Binding-site contacts:
Ligand atom O10 contacts residue LYS372 of chain 1.A at 2.8 Å (salt-bridge).
Ligand atom O11 contacts residue ARG282 of chain 1.A at 3.2 Å (salt-bridge).
Ligand atom O7 contacts residue HIS348 of chain 1.A at 3.5 Å.
Ligand atom N4 contacts residue THR373 of chain 1.A at 3.5 Å (h-bond).
Ligand atom P contacts residue MG1 of chain 1.D at 3.5 Å.
Ligand atom O5 contacts residue PHE376 of chain 1.A at 3.3 Å.
Ligand atom O6 contacts residue ILE323 of chain 1.A at 3.3 Å (h-bond).
Ligand atom O10 contacts residue ARG368 of chain 1.A at 2.7 Å (salt-bridge).
Ligand atom O9 contacts residue GLN322 of chain 1.A at 3.1 Å (h-bond).
Ligand atom C5 contacts residue PHE376 of chain 1.A at 3.4 Å (hydrophobic).
Ligand atom C8 contacts residue ASP494 of chain 1.A at 3.5 Å.
Ligand atom O5 contacts residue GLN322 of chain 1.A at 3.2 Å.
Ligand atom O contacts residue GLU324 of chain 1.A at 3.1 Å (salt-bridge).
Ligand atom O8 contacts residue TYR320 of chain 1.A at 2.9 Å (h-bond).
Ligand atom O7 contacts residue GLN322 of chain 1.A at 3.5 Å (h-bond).
Ligand atom O8 contacts residue MN1 of chain 1.E at 2.1 Å.
Ligand atom C15 contacts residue THR373 of chain 1.A at 3.3 Å.
Ligand atom P2 contacts residue MN1 of chain 1.E at 3.5 Å.
Ligand atom O3 contacts residue MN1 of chain 1.E at 2.2 Å.
Ligand atom O contacts residue ILE323 of chain 1.A at 3.1 Å.
Ligand atom O3 contacts residue ASP494 of chain 1.A at 2.8 Å (salt-bridge).
Ligand atom P1 contacts residue MN1 of chain 1.E at 3.2 Å.
Ligand atom O4 contacts residue LYS372 of chain 1.A at 3.4 Å.
Ligand atom O6 contacts residue ASP494 of chain 1.A at 3.0 Å (salt-bridge).
Ligand atom O6 contacts residue GLN322 of chain 1.A at 3.3 Å (h-bond).
Ligand atom O contacts residue PHE376 of chain 1.A at 3.2 Å.
Ligand atom O7 contacts residue LYS372 of chain 1.A at 3.3 Å.
Ligand atom O9 contacts residue ARG368 of chain 1.A at 2.9 Å (salt-bridge).
Ligand atom O6 contacts residue MN1 of chain 1.E at 2.0 Å.
Ligand atom O2 contacts residue LYS372 of chain 1.A at 3.1 Å (salt-bridge).
Ligand atom O5 contacts residue HIS348 of chain 1.A at 3.0 Å (h-bond).
Ligand atom C6 contacts residue PHE376 of chain 1.A at 3.4 Å (hydrophobic).
Ligand atom O9 contacts residue SER321 of chain 1.A at 3.5 Å.
Ligand atom C16 contacts residue THR373 of chain 1.A at 2.9 Å.
Ligand atom O6 contacts residue TYR320 of chain 1.A at 3.2 Å (h-bond).
Ligand atom P contacts residue MN1 of chain 1.E at 3.4 Å.
Ligand atom O3 contacts residue MG1 of chain 1.D at 2.4 Å.
Ligand atom O8 contacts residue ASP319 of chain 1.A at 3.0 Å (salt-bridge).
Ligand atom C5 contacts residue GLU324 of chain 1.A at 3.4 Å.
Ligand atom O3 contacts residue ASP319 of chain 1.A at 3.4 Å (salt-bridge).

Sequence of chain 1.A:
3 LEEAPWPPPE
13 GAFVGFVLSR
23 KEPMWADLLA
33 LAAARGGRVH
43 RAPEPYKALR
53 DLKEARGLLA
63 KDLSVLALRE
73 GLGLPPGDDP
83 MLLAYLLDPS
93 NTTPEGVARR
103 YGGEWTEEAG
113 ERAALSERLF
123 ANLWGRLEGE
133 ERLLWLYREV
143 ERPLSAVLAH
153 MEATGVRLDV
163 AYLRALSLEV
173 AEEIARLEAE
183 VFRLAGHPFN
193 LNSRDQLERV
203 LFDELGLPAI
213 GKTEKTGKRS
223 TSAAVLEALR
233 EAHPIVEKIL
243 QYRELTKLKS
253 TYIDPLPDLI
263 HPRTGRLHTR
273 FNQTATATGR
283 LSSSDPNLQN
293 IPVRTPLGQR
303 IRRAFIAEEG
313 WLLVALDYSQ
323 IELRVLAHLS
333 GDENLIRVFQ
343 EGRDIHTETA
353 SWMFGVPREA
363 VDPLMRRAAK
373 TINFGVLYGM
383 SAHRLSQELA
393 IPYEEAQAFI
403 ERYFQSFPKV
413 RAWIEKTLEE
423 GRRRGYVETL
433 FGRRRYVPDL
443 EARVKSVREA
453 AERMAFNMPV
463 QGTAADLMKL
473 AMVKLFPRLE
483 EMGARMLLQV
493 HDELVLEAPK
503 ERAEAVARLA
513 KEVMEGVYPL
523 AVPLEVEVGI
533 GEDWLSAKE

The small molecule below binds the protein below.
Small molecule (SMILES): Nc1ncnc2c1c(C#CCNC(=O)COCCO)cn2[C@H]1C[C@H](O)[C@@H](COP(=O)(O)OP(=O)(O)OP(=O)(O)O)O1